Binding-site contacts:
Ligand atom C1 contacts residue LEU74 of chain 1.A at 4.0 Å (hydrophobic).
Ligand atom C20 contacts residue LEU69 of chain 1.A at 4.2 Å (hydrophobic).
Ligand atom C3 contacts residue LEU74 of chain 1.A at 4.3 Å (hydrophobic).
Ligand atom C12 contacts residue VAL70 of chain 1.A at 3.5 Å (hydrophobic).
Ligand atom C7 contacts residue THR73 of chain 1.A at 4.5 Å.
Ligand atom C3 contacts residue ALA535 of chain 1.A at 4.3 Å (hydrophobic).
Ligand atom O1 contacts residue ALA535 of chain 1.A at 3.4 Å.
Ligand atom C9 contacts residue THR73 of chain 1.A at 4.3 Å.
Ligand atom C2 contacts residue LEU74 of chain 1.A at 3.7 Å (hydrophobic).
Ligand atom C22 contacts residue LEU69 of chain 1.A at 3.9 Å (hydrophobic).
Ligand atom C21 contacts residue LEU69 of chain 1.A at 3.8 Å (hydrophobic).
Ligand atom C11 contacts residue VAL70 of chain 1.A at 3.9 Å (hydrophobic).
Ligand atom C21 contacts residue VAL70 of chain 1.A at 4.4 Å (hydrophobic).
Ligand atom C2 contacts residue ALA535 of chain 1.A at 4.0 Å (hydrophobic).
Ligand atom C4 contacts residue LEU77 of chain 1.A at 4.5 Å (hydrophobic).
Ligand atom C3 contacts residue LEU77 of chain 1.A at 3.8 Å (hydrophobic).
Ligand atom O1 contacts residue LEU77 of chain 1.A at 4.4 Å.

The small molecule below binds the protein below.
Small molecule (SMILES): CC(C)CCC[C@@H](C)[C@H]1CC[C@H]2[C@@H]3CC=C4C[C@@H](O)CC[C@]4(C)[C@H]3CC[C@]12C

Sequence of chain 1.A:
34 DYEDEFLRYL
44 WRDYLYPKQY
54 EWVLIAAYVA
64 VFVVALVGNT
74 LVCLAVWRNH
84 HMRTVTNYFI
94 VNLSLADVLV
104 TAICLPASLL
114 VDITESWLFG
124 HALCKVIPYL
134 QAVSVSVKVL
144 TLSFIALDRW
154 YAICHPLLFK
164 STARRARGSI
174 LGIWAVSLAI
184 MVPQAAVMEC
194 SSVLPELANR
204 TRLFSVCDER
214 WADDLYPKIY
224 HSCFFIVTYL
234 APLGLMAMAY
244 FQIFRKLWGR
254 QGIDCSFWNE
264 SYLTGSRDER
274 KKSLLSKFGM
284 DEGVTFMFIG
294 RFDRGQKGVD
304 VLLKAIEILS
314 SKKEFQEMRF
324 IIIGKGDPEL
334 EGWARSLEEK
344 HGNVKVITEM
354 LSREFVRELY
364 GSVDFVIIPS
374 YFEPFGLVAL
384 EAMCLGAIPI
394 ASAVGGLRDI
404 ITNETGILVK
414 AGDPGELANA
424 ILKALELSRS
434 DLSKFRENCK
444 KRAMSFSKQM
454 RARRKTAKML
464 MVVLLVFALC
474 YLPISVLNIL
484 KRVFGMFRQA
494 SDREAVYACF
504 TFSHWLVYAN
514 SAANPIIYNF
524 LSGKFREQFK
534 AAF